Sequence of chain 2.A:
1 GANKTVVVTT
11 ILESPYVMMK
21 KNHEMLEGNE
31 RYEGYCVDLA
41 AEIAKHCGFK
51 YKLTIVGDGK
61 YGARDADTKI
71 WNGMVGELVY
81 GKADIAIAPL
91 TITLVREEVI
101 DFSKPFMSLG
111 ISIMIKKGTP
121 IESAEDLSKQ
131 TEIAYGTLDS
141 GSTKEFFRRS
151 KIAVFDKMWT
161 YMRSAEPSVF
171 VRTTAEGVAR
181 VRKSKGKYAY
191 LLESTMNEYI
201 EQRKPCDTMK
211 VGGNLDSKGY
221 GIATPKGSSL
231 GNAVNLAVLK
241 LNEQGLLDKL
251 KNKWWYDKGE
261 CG

Binding-site contacts:
Ligand atom CD2 contacts residue GLU193 of chain 2.A at 3.7 Å.
Ligand atom N contacts residue SER142 of chain 2.A at 4.0 Å.
Ligand atom CA contacts residue SER142 of chain 2.A at 3.7 Å.
Ligand atom SE1 contacts residue GLU193 of chain 2.A at 3.8 Å.
Ligand atom NE2 contacts residue LEU192 of chain 2.A at 3.7 Å.
Ligand atom OD2 contacts residue THR143 of chain 2.A at 2.5 Å (h-bond).
Ligand atom O contacts residue PRO89 of chain 2.A at 3.8 Å.
Ligand atom O contacts residue SER142 of chain 2.A at 3.6 Å.
Ligand atom SE1 contacts residue MET196 of chain 2.A at 3.3 Å.
Ligand atom CB contacts residue SER142 of chain 2.A at 3.4 Å.
Ligand atom OXT contacts residue GLY141 of chain 2.A at 3.2 Å.
Ligand atom N contacts residue GLU193 of chain 2.A at 2.8 Å (salt-bridge).
Ligand atom N contacts residue TYR220 of chain 2.A at 3.7 Å.
Ligand atom ND1 contacts residue GLU193 of chain 2.A at 3.1 Å (salt-bridge).
Ligand atom N contacts residue THR91 of chain 2.A at 2.9 Å (h-bond).
Ligand atom CB contacts residue GLU193 of chain 2.A at 3.7 Å.
Ligand atom SE1 contacts residue THR174 of chain 2.A at 3.9 Å.
Ligand atom O contacts residue ARG96 of chain 2.A at 2.8 Å (salt-bridge).
Ligand atom CA contacts residue TYR61 of chain 2.A at 3.6 Å (hydrophobic).
Ligand atom N contacts residue TYR61 of chain 2.A at 3.9 Å.
Ligand atom N contacts residue PRO89 of chain 2.A at 2.8 Å (h-bond).
Ligand atom CA contacts residue GLU193 of chain 2.A at 3.8 Å.
Ligand atom ND1 contacts residue MET196 of chain 2.A at 3.5 Å.
Ligand atom OXT contacts residue SER142 of chain 2.A at 2.9 Å (h-bond).
Ligand atom ND1 contacts residue TYR61 of chain 2.A at 3.9 Å.
Ligand atom C contacts residue SER142 of chain 2.A at 3.2 Å.
Ligand atom CD2 contacts residue THR143 of chain 2.A at 3.4 Å.
Ligand atom OXT contacts residue TYR61 of chain 2.A at 3.4 Å.
Ligand atom C contacts residue ARG96 of chain 2.A at 3.4 Å.
Ligand atom O contacts residue LEU90 of chain 2.A at 3.7 Å.
Ligand atom CA contacts residue THR91 of chain 2.A at 3.8 Å.
Ligand atom OXT contacts residue ARG96 of chain 2.A at 2.8 Å (salt-bridge).
Ligand atom CG contacts residue GLU193 of chain 2.A at 3.4 Å.
Ligand atom NE2 contacts residue GLU193 of chain 2.A at 3.6 Å (salt-bridge).
Ligand atom OD2 contacts residue LEU138 of chain 2.A at 4.2 Å.
Ligand atom O contacts residue TYR61 of chain 2.A at 3.8 Å.
Ligand atom C contacts residue TYR61 of chain 2.A at 3.5 Å (hydrophobic).
Ligand atom CA contacts residue PRO89 of chain 2.A at 3.9 Å (hydrophobic).
Ligand atom O contacts residue THR91 of chain 2.A at 2.8 Å (h-bond).
Ligand atom C contacts residue THR91 of chain 2.A at 3.7 Å.

A small-molecule ligand and the protein it binds are described below.
Small molecule (SMILES): N[C@H](Cc1nsnc1O)C(=O)O